Sequence of chain 1.A:
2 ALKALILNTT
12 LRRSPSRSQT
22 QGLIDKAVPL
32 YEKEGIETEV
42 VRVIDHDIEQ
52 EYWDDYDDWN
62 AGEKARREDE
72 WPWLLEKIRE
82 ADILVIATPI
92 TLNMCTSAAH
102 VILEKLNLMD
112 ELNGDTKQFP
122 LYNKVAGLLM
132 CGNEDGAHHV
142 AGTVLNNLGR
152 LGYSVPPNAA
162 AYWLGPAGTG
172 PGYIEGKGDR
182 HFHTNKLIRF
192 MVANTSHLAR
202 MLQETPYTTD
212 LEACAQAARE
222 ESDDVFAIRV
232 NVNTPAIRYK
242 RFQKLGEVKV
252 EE

Sequence of chain 1.B:
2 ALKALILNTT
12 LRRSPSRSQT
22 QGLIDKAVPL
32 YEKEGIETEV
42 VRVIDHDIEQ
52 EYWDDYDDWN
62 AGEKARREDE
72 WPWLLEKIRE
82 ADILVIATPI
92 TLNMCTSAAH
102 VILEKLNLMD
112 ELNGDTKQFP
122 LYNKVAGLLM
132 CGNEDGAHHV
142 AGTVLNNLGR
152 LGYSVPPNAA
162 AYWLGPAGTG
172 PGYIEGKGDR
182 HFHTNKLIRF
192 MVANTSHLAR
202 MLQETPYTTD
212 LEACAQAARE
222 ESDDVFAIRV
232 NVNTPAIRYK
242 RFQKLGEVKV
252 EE

Binding-site contacts:
Ligand atom O5 contacts residue CYS132 of chain 1.B at 3.2 Å (h-bond).
Ligand atom N3 contacts residue TYR240 of chain 1.A at 3.4 Å.
Ligand atom N5 contacts residue ASP136 of chain 1.B at 2.9 Å (salt-bridge).
Ligand atom N3 contacts residue LEU93 of chain 1.B at 3.2 Å (h-bond).
Ligand atom O3 contacts residue GLN20 of chain 1.B at 2.8 Å (h-bond).
Ligand atom O7 contacts residue ILE91 of chain 1.B at 2.6 Å (h-bond).
Ligand atom O1 contacts residue THR21 of chain 1.B at 2.8 Å (h-bond).
Ligand atom O2 contacts residue ARG13 of chain 1.B at 3.0 Å (salt-bridge).
Ligand atom O2 contacts residue THR11 of chain 1.B at 2.6 Å (h-bond).
Ligand atom O8 contacts residue LEU93 of chain 1.B at 3.5 Å (h-bond).
Ligand atom O1 contacts residue GLN20 of chain 1.B at 3.2 Å (h-bond).
Ligand atom C13 contacts residue ILE91 of chain 1.B at 3.2 Å (hydrophobic).
Ligand atom O9 contacts residue ASN134 of chain 1.B at 2.9 Å (h-bond).
Ligand atom C12 contacts residue TYR240 of chain 1.A at 3.4 Å (hydrophobic).
Ligand atom C5 contacts residue ASN134 of chain 1.B at 3.5 Å.
Ligand atom C6 contacts residue ILE91 of chain 1.B at 3.5 Å (hydrophobic).
Ligand atom N3 contacts residue THR92 of chain 1.B at 3.4 Å.
Ligand atom C10 contacts residue GLU105 of chain 1.C at 3.4 Å.
Ligand atom O8 contacts residue ASN94 of chain 1.B at 3.0 Å (h-bond).
Ligand atom N1 contacts residue TYR240 of chain 1.A at 3.5 Å.
Ligand atom O3 contacts residue ARG13 of chain 1.B at 3.1 Å (salt-bridge).
Ligand atom O3 contacts residue SER19 of chain 1.B at 3.3 Å.
Ligand atom C14 contacts residue TYR240 of chain 1.A at 3.5 Å (hydrophobic).
Ligand atom C6 contacts residue TYR240 of chain 1.A at 3.5 Å (hydrophobic).
Ligand atom C16 contacts residue ASP136 of chain 1.B at 3.4 Å.
Ligand atom P1 contacts residue THR11 of chain 1.B at 3.5 Å.
Ligand atom C16 contacts residue ASN134 of chain 1.B at 3.5 Å.
Ligand atom C4 contacts residue ILE91 of chain 1.B at 3.4 Å (hydrophobic).
Ligand atom O9 contacts residue ASP136 of chain 1.B at 2.7 Å (salt-bridge).
Ligand atom O9 contacts residue GLU135 of chain 1.B at 2.6 Å (salt-bridge).
Ligand atom N4 contacts residue ASN134 of chain 1.B at 3.1 Å (h-bond).
Ligand atom O1 contacts residue SER19 of chain 1.B at 2.5 Å (h-bond).
Ligand atom N1 contacts residue ILE91 of chain 1.B at 3.3 Å (h-bond).
Ligand atom O9 contacts residue GLY133 of chain 1.B at 3.3 Å.
Ligand atom N5 contacts residue ILE91 of chain 1.B at 3.5 Å.
Ligand atom C14 contacts residue ILE91 of chain 1.B at 3.3 Å (hydrophobic).
Ligand atom O1 contacts residue THR11 of chain 1.B at 3.5 Å (h-bond).
Ligand atom O4 contacts residue THR21 of chain 1.B at 3.5 Å (h-bond).
Ligand atom N3 contacts residue ILE91 of chain 1.B at 3.5 Å (h-bond).
Ligand atom P1 contacts residue GLN20 of chain 1.B at 3.5 Å.

A small-molecule ligand and the protein it binds are described below.
Small molecule (SMILES): Cc1cc2nc3c(=O)[nH]c(=O)[nH]c3[n+](CC(=O)[C@@H](O)[C@@H](O)COP(=O)(O)O)c2cc1N

Sequence of chain 1.C:
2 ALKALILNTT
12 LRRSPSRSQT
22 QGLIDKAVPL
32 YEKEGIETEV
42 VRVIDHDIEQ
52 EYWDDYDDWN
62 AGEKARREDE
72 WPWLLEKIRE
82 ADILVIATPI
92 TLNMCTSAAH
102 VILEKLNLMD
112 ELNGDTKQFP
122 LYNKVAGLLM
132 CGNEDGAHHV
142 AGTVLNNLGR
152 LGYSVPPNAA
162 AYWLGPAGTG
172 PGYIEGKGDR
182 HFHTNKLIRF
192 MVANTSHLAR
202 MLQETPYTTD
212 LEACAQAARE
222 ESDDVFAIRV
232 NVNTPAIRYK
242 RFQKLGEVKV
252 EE